The small molecule below binds the protein below.
Small molecule (SMILES): CC(=O)N[C@H]1[C@H](O[C@H]2[C@H](O)[C@@H](NC(C)=O)CO[C@@H]2CO)O[C@H](CO)[C@@H](O)[C@@H]1O

Binding-site contacts:
Ligand atom C6 contacts residue ARG412 of chain 1.B at 4.3 Å.
Ligand atom C8 contacts residue SER303 of chain 1.B at 4.0 Å.
Ligand atom C8 contacts residue ASN265 of chain 1.B at 4.3 Å.
Ligand atom C1 contacts residue ASN265 of chain 1.B at 1.4 Å.
Ligand atom C5 contacts residue ASN265 of chain 1.B at 3.6 Å.
Ligand atom O7 contacts residue ASN301 of chain 1.B at 4.0 Å.
Ligand atom C1 contacts residue GLN263 of chain 1.B at 4.0 Å.
Ligand atom C8 contacts residue ASN301 of chain 1.B at 4.1 Å.
Ligand atom C5 contacts residue GLN263 of chain 1.B at 4.3 Å.
Ligand atom C3 contacts residue GLN263 of chain 1.B at 4.3 Å.
Ligand atom N2 contacts residue ASN265 of chain 1.B at 2.9 Å (h-bond).
Ligand atom C2 contacts residue ASN265 of chain 1.B at 2.5 Å.
Ligand atom O6 contacts residue ASN265 of chain 1.B at 4.1 Å.
Ligand atom O7 contacts residue ASN265 of chain 1.B at 3.0 Å (h-bond).
Ligand atom C7 contacts residue ASN265 of chain 1.B at 3.1 Å.
Ligand atom N2 contacts residue GLN263 of chain 1.B at 3.9 Å.
Ligand atom C3 contacts residue ASN265 of chain 1.B at 3.8 Å.
Ligand atom O6 contacts residue ARG412 of chain 1.B at 3.0 Å (salt-bridge).
Ligand atom O5 contacts residue ASN265 of chain 1.B at 2.3 Å (h-bond).
Ligand atom C8 contacts residue VAL302 of chain 1.B at 4.3 Å (hydrophobic).
Ligand atom C4 contacts residue ASN265 of chain 1.B at 4.2 Å.

Sequence of chain 1.B:
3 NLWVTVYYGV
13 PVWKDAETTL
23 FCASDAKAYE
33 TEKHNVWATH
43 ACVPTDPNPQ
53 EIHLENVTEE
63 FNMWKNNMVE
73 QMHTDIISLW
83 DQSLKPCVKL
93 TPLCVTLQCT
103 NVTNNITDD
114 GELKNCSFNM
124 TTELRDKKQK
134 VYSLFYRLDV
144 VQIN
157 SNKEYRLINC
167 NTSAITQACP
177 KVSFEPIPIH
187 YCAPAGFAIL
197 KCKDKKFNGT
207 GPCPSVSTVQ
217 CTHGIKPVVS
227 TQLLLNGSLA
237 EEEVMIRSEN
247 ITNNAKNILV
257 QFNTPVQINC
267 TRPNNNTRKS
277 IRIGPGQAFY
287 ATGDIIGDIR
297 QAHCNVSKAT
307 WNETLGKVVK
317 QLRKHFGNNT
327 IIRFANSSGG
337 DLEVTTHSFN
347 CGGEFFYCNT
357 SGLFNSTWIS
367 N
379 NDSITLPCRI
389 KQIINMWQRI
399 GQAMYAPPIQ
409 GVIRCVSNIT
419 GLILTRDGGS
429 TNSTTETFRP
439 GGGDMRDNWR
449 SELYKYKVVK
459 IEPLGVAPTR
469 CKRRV